Sequence of chain 2.A:
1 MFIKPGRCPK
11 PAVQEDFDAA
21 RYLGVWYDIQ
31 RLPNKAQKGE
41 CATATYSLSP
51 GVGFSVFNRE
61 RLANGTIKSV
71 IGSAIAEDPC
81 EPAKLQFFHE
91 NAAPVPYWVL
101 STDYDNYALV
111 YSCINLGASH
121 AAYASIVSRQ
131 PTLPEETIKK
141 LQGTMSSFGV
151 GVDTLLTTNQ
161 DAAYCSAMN

Sequence of chain 1.A:
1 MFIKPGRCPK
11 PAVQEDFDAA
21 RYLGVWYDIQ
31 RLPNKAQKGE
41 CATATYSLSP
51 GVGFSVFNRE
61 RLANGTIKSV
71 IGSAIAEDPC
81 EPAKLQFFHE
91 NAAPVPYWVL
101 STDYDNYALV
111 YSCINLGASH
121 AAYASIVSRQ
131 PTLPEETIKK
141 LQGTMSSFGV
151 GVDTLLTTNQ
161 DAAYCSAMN

The small molecule below binds the protein below.
Small molecule (SMILES): C=CC1=C(C)/C(=C/c2[nH]c(/C=C3\N=C(/C=C4\NC(=O)C(C)=C4C=C)C(C)=C3CCC(=O)O)c(CCC(=O)O)c2C)NC1=O

Binding-site contacts:
Ligand atom C3A contacts residue HIS89 of chain 2.A at 3.5 Å.
Ligand atom CAB contacts residue VAL110 of chain 2.A at 3.6 Å (hydrophobic).
Ligand atom CMB contacts residue PRO96 of chain 2.A at 3.3 Å (hydrophobic).
Ligand atom CMA contacts residue HIS89 of chain 2.A at 3.5 Å.
Ligand atom CAD contacts residue VAL70 of chain 2.A at 3.6 Å (hydrophobic).
Ligand atom ND contacts residue ASN58 of chain 2.A at 3.2 Å (h-bond).
Ligand atom O2D contacts residue ALA36 of chain 2.A at 3.1 Å (h-bond).
Ligand atom CHB contacts residue TYR123 of chain 2.A at 3.7 Å (hydrophobic).
Ligand atom CBC contacts residue ALA44 of chain 2.A at 3.4 Å (hydrophobic).
Ligand atom O1D contacts residue LYS68 of chain 2.A at 3.0 Å (salt-bridge).
Ligand atom C1D contacts residue GLN37 of chain 2.A at 3.6 Å.
Ligand atom CGA contacts residue GLU90 of chain 2.A at 3.6 Å.
Ligand atom NB contacts residue TYR123 of chain 2.A at 3.5 Å.
Ligand atom CBA contacts residue HIS89 of chain 2.A at 3.5 Å.
Ligand atom CMA contacts residue TYR123 of chain 2.A at 3.6 Å (hydrophobic).
Ligand atom O1D contacts residue GLU60 of chain 2.A at 2.9 Å (salt-bridge).
Ligand atom CMB contacts residue SER112 of chain 2.A at 3.7 Å.
Ligand atom CGD contacts residue GLU60 of chain 2.A at 3.5 Å.
Ligand atom OC contacts residue TYR97 of chain 2.A at 3.5 Å.
Ligand atom CBC contacts residue THR43 of chain 2.A at 3.6 Å.
Ligand atom CGA contacts residue VAL70 of chain 2.A at 3.7 Å (hydrophobic).
Ligand atom CAC contacts residue ASP28 of chain 2.A at 3.5 Å.
Ligand atom C4A contacts residue HIS89 of chain 2.A at 3.4 Å.
Ligand atom O2A contacts residue GLU90 of chain 2.A at 2.7 Å (salt-bridge).
Ligand atom CBD contacts residue ALA36 of chain 2.A at 3.0 Å (hydrophobic).
Ligand atom CMB contacts residue VAL95 of chain 2.A at 3.6 Å (hydrophobic).
Ligand atom CHB contacts residue HIS89 of chain 2.A at 3.5 Å.
Ligand atom CGD contacts residue LYS68 of chain 2.A at 3.6 Å.
Ligand atom CMD contacts residue GLU60 of chain 2.A at 3.6 Å.
Ligand atom C2D contacts residue ASN58 of chain 2.A at 3.5 Å.
Ligand atom CBA contacts residue VAL70 of chain 2.A at 3.6 Å (hydrophobic).
Ligand atom CBD contacts residue GLU60 of chain 2.A at 3.3 Å.
Ligand atom C1D contacts residue ASN58 of chain 2.A at 3.5 Å.
Ligand atom CBB contacts residue VAL110 of chain 2.A at 3.5 Å (hydrophobic).
Ligand atom O2D contacts residue LYS68 of chain 2.A at 3.4 Å (salt-bridge).
Ligand atom CHD contacts residue GLN37 of chain 2.A at 3.6 Å.
Ligand atom NC contacts residue ASN58 of chain 2.A at 3.4 Å (h-bond).
Ligand atom CMD contacts residue ARG59 of chain 2.A at 3.4 Å.
Ligand atom CGD contacts residue ALA36 of chain 2.A at 3.0 Å (hydrophobic).
Ligand atom C4B contacts residue TYR123 of chain 2.A at 3.6 Å (hydrophobic).